Binding-site contacts:
Ligand atom C8 contacts residue ASN1134 of chain 1.C at 4.4 Å.
Ligand atom O5 contacts residue ASN1134 of chain 1.C at 2.5 Å (h-bond).
Ligand atom C4 contacts residue NAG1 of chain 1.WB at 2.9 Å.
Ligand atom O7 contacts residue ASN1134 of chain 1.C at 3.7 Å.
Ligand atom C3 contacts residue NAG1 of chain 1.WB at 3.5 Å.
Ligand atom N2 contacts residue ASN1134 of chain 1.C at 2.7 Å (h-bond).
Ligand atom O3 contacts residue NAG1 of chain 1.WB at 3.2 Å.
Ligand atom C1 contacts residue ASN1134 of chain 1.C at 1.4 Å.
Ligand atom O4 contacts residue NAG1 of chain 1.WB at 1.7 Å.
Ligand atom C4 contacts residue ASN1134 of chain 1.C at 4.2 Å.
Ligand atom C7 contacts residue ASN1134 of chain 1.C at 3.4 Å.
Ligand atom C3 contacts residue ASN1134 of chain 1.C at 3.7 Å.
Ligand atom O6 contacts residue NAG1 of chain 1.WB at 3.7 Å.
Ligand atom C5 contacts residue ASN1134 of chain 1.C at 3.8 Å.
Ligand atom C2 contacts residue ASN1134 of chain 1.C at 2.4 Å.
Ligand atom C5 contacts residue NAG1 of chain 1.WB at 4.0 Å.
Ligand atom C6 contacts residue NAG1 of chain 1.WB at 3.1 Å.

This protein binds this small molecule.
Small molecule (SMILES): CC(=O)N[C@@H]1[C@@H](O)[C@H](O)[C@@H](CO)O[C@H]1O

Sequence of chain 1.C:
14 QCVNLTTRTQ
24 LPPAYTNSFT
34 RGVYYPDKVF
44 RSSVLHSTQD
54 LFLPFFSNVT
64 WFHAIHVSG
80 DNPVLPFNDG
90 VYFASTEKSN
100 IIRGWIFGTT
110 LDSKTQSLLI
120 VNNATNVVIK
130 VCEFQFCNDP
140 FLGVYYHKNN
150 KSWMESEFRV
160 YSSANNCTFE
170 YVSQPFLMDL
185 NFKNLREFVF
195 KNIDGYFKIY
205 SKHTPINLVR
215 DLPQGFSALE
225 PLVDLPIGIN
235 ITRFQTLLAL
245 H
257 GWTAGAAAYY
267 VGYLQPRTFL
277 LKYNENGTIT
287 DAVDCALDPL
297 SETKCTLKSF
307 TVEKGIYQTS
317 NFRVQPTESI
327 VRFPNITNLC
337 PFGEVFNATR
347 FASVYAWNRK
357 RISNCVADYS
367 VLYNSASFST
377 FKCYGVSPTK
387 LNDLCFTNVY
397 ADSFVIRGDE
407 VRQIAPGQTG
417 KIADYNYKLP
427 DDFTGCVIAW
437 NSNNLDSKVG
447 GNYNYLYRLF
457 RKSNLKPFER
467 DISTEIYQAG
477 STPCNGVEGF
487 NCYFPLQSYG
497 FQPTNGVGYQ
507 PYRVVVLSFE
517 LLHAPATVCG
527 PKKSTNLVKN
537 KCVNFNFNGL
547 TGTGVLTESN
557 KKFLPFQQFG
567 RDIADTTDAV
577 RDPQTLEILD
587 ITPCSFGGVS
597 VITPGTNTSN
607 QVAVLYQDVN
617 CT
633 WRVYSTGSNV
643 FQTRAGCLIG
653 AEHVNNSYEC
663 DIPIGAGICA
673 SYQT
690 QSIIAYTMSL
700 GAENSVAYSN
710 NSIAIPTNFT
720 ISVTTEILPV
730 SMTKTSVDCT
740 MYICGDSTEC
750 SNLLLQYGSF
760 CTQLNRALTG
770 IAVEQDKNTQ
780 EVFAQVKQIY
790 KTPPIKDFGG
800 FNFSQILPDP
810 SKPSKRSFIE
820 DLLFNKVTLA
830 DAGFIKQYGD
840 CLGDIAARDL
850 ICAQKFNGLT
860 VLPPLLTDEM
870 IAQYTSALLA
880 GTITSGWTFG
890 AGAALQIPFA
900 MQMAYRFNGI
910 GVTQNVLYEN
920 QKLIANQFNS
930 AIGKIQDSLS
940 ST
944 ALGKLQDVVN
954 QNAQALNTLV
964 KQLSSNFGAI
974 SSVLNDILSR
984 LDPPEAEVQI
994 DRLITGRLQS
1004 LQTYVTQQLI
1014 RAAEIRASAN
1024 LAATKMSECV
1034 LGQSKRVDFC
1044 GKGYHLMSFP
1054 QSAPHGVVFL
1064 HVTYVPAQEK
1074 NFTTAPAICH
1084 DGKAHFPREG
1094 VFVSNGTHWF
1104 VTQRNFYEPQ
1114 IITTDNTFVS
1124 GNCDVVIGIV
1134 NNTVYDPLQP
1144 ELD